Sequence of chain 1.F:
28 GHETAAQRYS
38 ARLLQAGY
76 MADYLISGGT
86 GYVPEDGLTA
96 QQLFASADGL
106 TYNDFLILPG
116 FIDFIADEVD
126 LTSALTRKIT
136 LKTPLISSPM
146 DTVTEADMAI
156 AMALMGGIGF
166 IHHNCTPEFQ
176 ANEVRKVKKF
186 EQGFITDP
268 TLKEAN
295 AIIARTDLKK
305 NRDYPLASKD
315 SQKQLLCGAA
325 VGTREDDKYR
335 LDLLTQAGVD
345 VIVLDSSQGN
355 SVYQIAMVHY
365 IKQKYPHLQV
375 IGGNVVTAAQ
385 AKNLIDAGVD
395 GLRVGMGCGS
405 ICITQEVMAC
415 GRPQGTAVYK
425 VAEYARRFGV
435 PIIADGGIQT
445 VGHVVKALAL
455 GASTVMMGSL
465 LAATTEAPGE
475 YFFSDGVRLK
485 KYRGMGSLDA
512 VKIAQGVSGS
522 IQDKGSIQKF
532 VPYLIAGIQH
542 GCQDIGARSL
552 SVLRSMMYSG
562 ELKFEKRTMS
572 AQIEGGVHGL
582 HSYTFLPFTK

Binding-site contacts:
Ligand atom O3' contacts residue SER143 of chain 1.F at 2.6 Å (h-bond).
Ligand atom O2' contacts residue ASP439 of chain 1.F at 2.7 Å (salt-bridge).
Ligand atom C4' contacts residue ASP439 of chain 1.F at 3.4 Å.
Ligand atom O3P contacts residue GLY441 of chain 1.F at 2.9 Å (h-bond).
Ligand atom N1 contacts residue NAD1 of chain 1.FA at 3.6 Å.
Ligand atom O1P contacts residue TYR486 of chain 1.F at 2.6 Å (h-bond).
Ligand atom N7 contacts residue MET489 of chain 1.F at 3.0 Å (h-bond).
Ligand atom O2' contacts residue ARG397 of chain 1.F at 3.0 Å (salt-bridge).
Ligand atom N9 contacts residue ILE405 of chain 1.F at 3.7 Å.
Ligand atom O5' contacts residue GLY403 of chain 1.F at 3.3 Å.
Ligand atom C2 contacts residue NAD1 of chain 1.FA at 3.2 Å.
Ligand atom P contacts residue SER404 of chain 1.F at 3.5 Å.
Ligand atom O6 contacts residue GLY490 of chain 1.F at 2.8 Å (h-bond).
Ligand atom C2 contacts residue CYS406 of chain 1.F at 3.2 Å (hydrophobic).
Ligand atom O1P contacts residue SER463 of chain 1.F at 3.2 Å (h-bond).
Ligand atom C4 contacts residue NAD1 of chain 1.FA at 3.5 Å.
Ligand atom C2' contacts residue ASP439 of chain 1.F at 3.5 Å.
Ligand atom C5' contacts residue MET145 of chain 1.F at 3.7 Å (hydrophobic).
Ligand atom C8 contacts residue MET145 of chain 1.F at 3.5 Å (hydrophobic).
Ligand atom C5' contacts residue TYR486 of chain 1.F at 3.6 Å (hydrophobic).
Ligand atom O4' contacts residue ILE405 of chain 1.F at 3.7 Å.
Ligand atom O6 contacts residue GLY488 of chain 1.F at 3.6 Å.
Ligand atom O3P contacts residue SER404 of chain 1.F at 2.9 Å (h-bond).
Ligand atom C4 contacts residue ILE405 of chain 1.F at 3.6 Å (hydrophobic).
Ligand atom N1 contacts residue GLN516 of chain 1.F at 3.0 Å (h-bond).
Ligand atom C3' contacts residue ASP439 of chain 1.F at 3.3 Å.
Ligand atom C2 contacts residue GLN516 of chain 1.F at 3.7 Å.
Ligand atom C5 contacts residue ILE405 of chain 1.F at 3.6 Å (hydrophobic).
Ligand atom O1P contacts residue SER404 of chain 1.F at 2.6 Å (h-bond).
Ligand atom O3' contacts residue ASP439 of chain 1.F at 2.5 Å (salt-bridge).
Ligand atom O3P contacts residue GLY403 of chain 1.F at 3.3 Å.
Ligand atom N3 contacts residue NAD1 of chain 1.FA at 3.2 Å.
Ligand atom C3' contacts residue SER143 of chain 1.F at 3.4 Å.
Ligand atom C2' contacts residue ARG397 of chain 1.F at 3.6 Å.
Ligand atom O5' contacts residue GLY440 of chain 1.F at 3.3 Å.
Ligand atom O6 contacts residue GLY517 of chain 1.F at 3.5 Å.
Ligand atom O2P contacts residue GLY462 of chain 1.F at 2.8 Å (h-bond).
Ligand atom O6 contacts residue MET489 of chain 1.F at 3.4 Å (h-bond).
Ligand atom O2P contacts residue SER463 of chain 1.F at 3.0 Å (h-bond).
Ligand atom P contacts residue TYR486 of chain 1.F at 3.6 Å.

This small molecule binds to this protein.
Small molecule (SMILES): O=c1[nH]cnc2c1ncn2[C@@H]1O[C@H](COP(=O)(O)O)[C@@H](O)[C@H]1O